Sequence of chain 1.B:
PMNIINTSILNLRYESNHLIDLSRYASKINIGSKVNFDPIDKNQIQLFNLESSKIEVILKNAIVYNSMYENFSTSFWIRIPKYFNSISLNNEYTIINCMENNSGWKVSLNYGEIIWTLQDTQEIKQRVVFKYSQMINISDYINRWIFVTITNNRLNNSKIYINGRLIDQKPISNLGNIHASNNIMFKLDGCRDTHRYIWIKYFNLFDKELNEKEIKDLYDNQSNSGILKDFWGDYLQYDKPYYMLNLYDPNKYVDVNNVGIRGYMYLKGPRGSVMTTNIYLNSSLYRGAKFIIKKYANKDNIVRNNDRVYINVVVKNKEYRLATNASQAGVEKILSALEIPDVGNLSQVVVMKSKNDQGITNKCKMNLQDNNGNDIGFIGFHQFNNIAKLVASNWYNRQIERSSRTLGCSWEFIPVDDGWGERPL

Binding-site contacts:
Ligand atom O7 contacts residue ILE88 of chain 1.D at 3.5 Å.
Ligand atom O2 contacts residue ASP421 of chain 1.B at 3.5 Å (salt-bridge).
Ligand atom C8 contacts residue LYS108 of chain 1.D at 3.1 Å.
Ligand atom C1 contacts residue ASN109 of chain 1.D at 1.5 Å.
Ligand atom O5 contacts residue ASN109 of chain 1.D at 2.3 Å (h-bond).
Ligand atom O5 contacts residue PHE85 of chain 1.B at 4.1 Å.
Ligand atom C8 contacts residue TYR198 of chain 1.B at 3.8 Å (hydrophobic).
Ligand atom O6 contacts residue ASP421 of chain 1.B at 4.1 Å.
Ligand atom C7 contacts residue ILE88 of chain 1.D at 4.0 Å (hydrophobic).
Ligand atom C4 contacts residue HIS196 of chain 1.B at 4.2 Å.
Ligand atom C1 contacts residue PHE85 of chain 1.B at 4.1 Å (hydrophobic).
Ligand atom C6 contacts residue GLY424 of chain 1.B at 3.9 Å.
Ligand atom C8 contacts residue PHE85 of chain 1.B at 3.8 Å (hydrophobic).
Ligand atom C6 contacts residue ASP421 of chain 1.B at 3.8 Å.
Ligand atom C8 contacts residue HIS196 of chain 1.B at 3.8 Å.
Ligand atom C5 contacts residue ASN109 of chain 1.D at 3.6 Å.
Ligand atom O7 contacts residue ASN109 of chain 1.D at 4.2 Å.
Ligand atom N2 contacts residue ASN109 of chain 1.D at 3.0 Å (h-bond).
Ligand atom C8 contacts residue ILE88 of chain 1.D at 4.1 Å (hydrophobic).
Ligand atom C6 contacts residue ASP89 of chain 1.D at 3.5 Å.
Ligand atom O3 contacts residue HIS196 of chain 1.B at 3.4 Å.
Ligand atom C6 contacts residue GLY424 of chain 1.B at 3.3 Å.
Ligand atom C1 contacts residue GLY424 of chain 1.B at 4.0 Å.
Ligand atom C1 contacts residue ASP421 of chain 1.B at 3.8 Å.
Ligand atom C6 contacts residue ASN109 of chain 1.D at 3.8 Å.
Ligand atom O7 contacts residue HIS196 of chain 1.B at 3.4 Å.
Ligand atom O5 contacts residue GLY424 of chain 1.B at 3.2 Å.
Ligand atom N2 contacts residue HIS196 of chain 1.B at 4.1 Å.
Ligand atom C6 contacts residue PHE85 of chain 1.B at 3.7 Å (hydrophobic).
Ligand atom O7 contacts residue PHE85 of chain 1.B at 3.9 Å.
Ligand atom C7 contacts residue PHE85 of chain 1.B at 4.1 Å (hydrophobic).
Ligand atom C7 contacts residue ASN109 of chain 1.D at 3.9 Å.
Ligand atom C2 contacts residue ASP421 of chain 1.B at 3.9 Å.
Ligand atom C5 contacts residue PHE85 of chain 1.B at 4.0 Å (hydrophobic).
Ligand atom C2 contacts residue HIS196 of chain 1.B at 4.0 Å.
Ligand atom C3 contacts residue ASN109 of chain 1.D at 3.9 Å.
Ligand atom C2 contacts residue ASN109 of chain 1.D at 2.5 Å.
Ligand atom O5 contacts residue GLY424 of chain 1.B at 3.9 Å.
Ligand atom C5 contacts residue GLY424 of chain 1.B at 4.0 Å.
Ligand atom C7 contacts residue HIS196 of chain 1.B at 3.8 Å.

A small-molecule ligand and the protein it binds are described below.
Small molecule (SMILES): CC(=O)N[C@H]1[C@H](O[C@H]2[C@H](O)[C@@H](NC(C)=O)CO[C@@H]2CO[C@@H]2O[C@@H](C)[C@@H](O)[C@@H](O)[C@@H]2O)O[C@H](CO)[C@@H](O)[C@@H]1O

Sequence of chain 1.D:
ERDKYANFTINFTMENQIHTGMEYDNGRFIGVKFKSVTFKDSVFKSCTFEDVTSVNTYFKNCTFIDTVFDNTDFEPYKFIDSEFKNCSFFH